Binding-site contacts:
Ligand atom C5 contacts residue ASN151 of chain 1.G at 3.6 Å.
Ligand atom O7 contacts residue ASN151 of chain 1.G at 2.9 Å (h-bond).
Ligand atom C7 contacts residue ASN151 of chain 1.G at 3.1 Å.
Ligand atom C7 contacts residue GLU179 of chain 1.G at 4.2 Å.
Ligand atom O7 contacts residue ILE180 of chain 1.G at 4.4 Å.
Ligand atom O7 contacts residue GLU179 of chain 1.G at 3.2 Å (salt-bridge).
Ligand atom C2 contacts residue ASN151 of chain 1.G at 2.4 Å.
Ligand atom O5 contacts residue TYR154 of chain 1.G at 4.4 Å.
Ligand atom C6 contacts residue SER153 of chain 1.G at 4.3 Å.
Ligand atom C1 contacts residue SER153 of chain 1.G at 4.1 Å.
Ligand atom O5 contacts residue GLU179 of chain 1.G at 4.0 Å.
Ligand atom C5 contacts residue SER153 of chain 1.G at 4.4 Å.
Ligand atom O5 contacts residue GLU152 of chain 1.G at 4.4 Å.
Ligand atom O6 contacts residue SER153 of chain 1.G at 3.1 Å (h-bond).
Ligand atom O6 contacts residue TYR154 of chain 1.G at 3.6 Å.
Ligand atom C3 contacts residue ASN151 of chain 1.G at 3.8 Å.
Ligand atom O5 contacts residue ASN151 of chain 1.G at 2.3 Å (h-bond).
Ligand atom C1 contacts residue ASN151 of chain 1.G at 1.4 Å.
Ligand atom O5 contacts residue SER153 of chain 1.G at 3.5 Å (h-bond).
Ligand atom C1 contacts residue GLU179 of chain 1.G at 3.9 Å.
Ligand atom C1 contacts residue GLU152 of chain 1.G at 4.0 Å.
Ligand atom C2 contacts residue GLU179 of chain 1.G at 4.1 Å.
Ligand atom C8 contacts residue ASN151 of chain 1.G at 4.2 Å.
Ligand atom O7 contacts residue HIS178 of chain 1.G at 3.7 Å.
Ligand atom C6 contacts residue TYR154 of chain 1.G at 4.4 Å (hydrophobic).
Ligand atom N2 contacts residue ASN151 of chain 1.G at 2.9 Å (h-bond).
Ligand atom C4 contacts residue ASN151 of chain 1.G at 4.2 Å.

Sequence of chain 1.G:
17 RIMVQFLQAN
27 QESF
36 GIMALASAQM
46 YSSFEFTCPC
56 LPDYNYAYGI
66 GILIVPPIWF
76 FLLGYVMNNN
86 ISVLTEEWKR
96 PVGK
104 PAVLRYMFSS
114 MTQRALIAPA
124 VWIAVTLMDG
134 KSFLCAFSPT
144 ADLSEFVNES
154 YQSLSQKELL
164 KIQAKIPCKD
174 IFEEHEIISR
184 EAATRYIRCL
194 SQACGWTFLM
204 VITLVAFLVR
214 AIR

This protein binds this small molecule.
Small molecule (SMILES): CC(=O)N[C@@H]1[C@@H](O)[C@H](O)[C@@H](CO)O[C@H]1O